Binding-site contacts:
Ligand atom O5 contacts residue ASN58 of chain 1.F at 2.3 Å (h-bond).
Ligand atom C1 contacts residue ASN58 of chain 1.F at 1.4 Å.
Ligand atom C6 contacts residue TYR25 of chain 1.F at 4.1 Å (hydrophobic).
Ligand atom C4 contacts residue ASN58 of chain 1.F at 4.2 Å.
Ligand atom C5 contacts residue ASN58 of chain 1.F at 3.6 Å.
Ligand atom C8 contacts residue ASN58 of chain 1.F at 4.2 Å.
Ligand atom N2 contacts residue ASN58 of chain 1.F at 3.0 Å (h-bond).
Ligand atom O7 contacts residue ASN58 of chain 1.F at 4.2 Å.
Ligand atom C5 contacts residue TYR25 of chain 1.F at 3.8 Å (hydrophobic).
Ligand atom C2 contacts residue ASN58 of chain 1.F at 2.5 Å.
Ligand atom C3 contacts residue ASN58 of chain 1.F at 3.8 Å.
Ligand atom C1 contacts residue TYR25 of chain 1.F at 3.8 Å (hydrophobic).
Ligand atom O5 contacts residue TYR25 of chain 1.F at 4.0 Å.
Ligand atom O6 contacts residue TYR25 of chain 1.F at 3.4 Å.
Ligand atom C7 contacts residue ASN58 of chain 1.F at 3.8 Å.

This small molecule binds to this protein.
Small molecule (SMILES): CC(=O)N[C@@H]1[C@@H](O)[C@H](O)[C@@H](CO)O[C@H]1O

Sequence of chain 1.F:
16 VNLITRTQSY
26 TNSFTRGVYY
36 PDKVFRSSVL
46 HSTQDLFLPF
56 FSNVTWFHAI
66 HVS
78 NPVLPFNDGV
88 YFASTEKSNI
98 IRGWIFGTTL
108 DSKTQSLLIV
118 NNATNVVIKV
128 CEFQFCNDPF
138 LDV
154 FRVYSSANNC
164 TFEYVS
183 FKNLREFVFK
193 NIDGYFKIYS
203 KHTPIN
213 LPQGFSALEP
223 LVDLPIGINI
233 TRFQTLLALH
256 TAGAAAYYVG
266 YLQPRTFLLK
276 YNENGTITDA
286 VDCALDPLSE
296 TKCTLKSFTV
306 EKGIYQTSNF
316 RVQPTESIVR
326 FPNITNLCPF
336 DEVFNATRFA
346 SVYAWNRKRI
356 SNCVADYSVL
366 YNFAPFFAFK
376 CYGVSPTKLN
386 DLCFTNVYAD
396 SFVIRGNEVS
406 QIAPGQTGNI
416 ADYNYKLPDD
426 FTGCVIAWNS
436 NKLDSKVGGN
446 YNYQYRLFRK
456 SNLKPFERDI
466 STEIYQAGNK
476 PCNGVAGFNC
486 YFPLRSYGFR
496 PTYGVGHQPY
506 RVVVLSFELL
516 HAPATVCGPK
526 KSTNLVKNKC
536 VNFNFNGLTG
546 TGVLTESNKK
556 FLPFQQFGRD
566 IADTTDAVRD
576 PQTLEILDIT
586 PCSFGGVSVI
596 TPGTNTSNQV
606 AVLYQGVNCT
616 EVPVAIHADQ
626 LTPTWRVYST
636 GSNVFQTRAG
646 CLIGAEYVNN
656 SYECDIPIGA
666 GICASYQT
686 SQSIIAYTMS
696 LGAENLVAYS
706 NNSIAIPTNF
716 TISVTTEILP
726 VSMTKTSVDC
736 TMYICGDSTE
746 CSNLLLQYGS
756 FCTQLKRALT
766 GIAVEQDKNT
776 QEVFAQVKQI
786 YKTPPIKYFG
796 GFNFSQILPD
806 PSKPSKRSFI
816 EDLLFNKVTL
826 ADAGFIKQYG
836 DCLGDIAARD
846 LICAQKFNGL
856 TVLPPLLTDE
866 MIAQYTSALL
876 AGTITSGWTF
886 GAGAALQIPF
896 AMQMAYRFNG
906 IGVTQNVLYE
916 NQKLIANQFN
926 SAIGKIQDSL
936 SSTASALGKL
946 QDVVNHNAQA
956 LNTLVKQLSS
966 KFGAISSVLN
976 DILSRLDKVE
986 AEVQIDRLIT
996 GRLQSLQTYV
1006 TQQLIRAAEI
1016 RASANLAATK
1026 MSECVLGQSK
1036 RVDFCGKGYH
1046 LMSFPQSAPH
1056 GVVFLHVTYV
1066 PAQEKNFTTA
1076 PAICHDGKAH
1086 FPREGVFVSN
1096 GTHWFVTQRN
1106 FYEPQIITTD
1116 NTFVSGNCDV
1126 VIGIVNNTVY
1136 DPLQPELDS